Sequence of chain 3.B:
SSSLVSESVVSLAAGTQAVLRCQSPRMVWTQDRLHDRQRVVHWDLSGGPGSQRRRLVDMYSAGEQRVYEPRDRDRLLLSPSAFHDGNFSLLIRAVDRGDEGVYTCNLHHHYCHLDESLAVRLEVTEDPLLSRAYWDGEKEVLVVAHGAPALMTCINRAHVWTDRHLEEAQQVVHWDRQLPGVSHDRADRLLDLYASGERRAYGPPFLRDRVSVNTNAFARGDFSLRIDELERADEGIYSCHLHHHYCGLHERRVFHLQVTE

Binding-site contacts:
Ligand atom C1 contacts residue ASN259 of chain 3.I at 1.4 Å.
Ligand atom O6 contacts residue ASN259 of chain 3.I at 4.5 Å.
Ligand atom C8 contacts residue GLU198 of chain 3.B at 4.1 Å.
Ligand atom C4 contacts residue ASN259 of chain 3.I at 4.1 Å.
Ligand atom O7 contacts residue LYS181 of chain 3.H at 4.1 Å.
Ligand atom O5 contacts residue THR116 of chain 3.H at 4.3 Å.
Ligand atom C5 contacts residue ASN259 of chain 3.I at 3.6 Å.
Ligand atom C3 contacts residue ASN259 of chain 3.I at 3.8 Å.
Ligand atom O5 contacts residue ASN259 of chain 3.I at 2.3 Å (h-bond).
Ligand atom O6 contacts residue THR116 of chain 3.H at 3.5 Å.
Ligand atom C7 contacts residue ASN259 of chain 3.I at 3.1 Å.
Ligand atom C6 contacts residue LYS115 of chain 3.H at 4.3 Å.
Ligand atom N2 contacts residue ASN259 of chain 3.I at 3.0 Å (h-bond).
Ligand atom O6 contacts residue LYS115 of chain 3.H at 3.7 Å.
Ligand atom C8 contacts residue ASN259 of chain 3.I at 4.4 Å.
Ligand atom C4 contacts residue LYS115 of chain 3.H at 4.5 Å.
Ligand atom C2 contacts residue ASN259 of chain 3.I at 2.4 Å.
Ligand atom O7 contacts residue ASN259 of chain 3.I at 2.8 Å (h-bond).

This protein binds this small molecule.
Small molecule (SMILES): CC(=O)N[C@@H]1[C@@H](O)[C@H](O)[C@@H](CO)O[C@H]1O

Sequence of chain 3.H:
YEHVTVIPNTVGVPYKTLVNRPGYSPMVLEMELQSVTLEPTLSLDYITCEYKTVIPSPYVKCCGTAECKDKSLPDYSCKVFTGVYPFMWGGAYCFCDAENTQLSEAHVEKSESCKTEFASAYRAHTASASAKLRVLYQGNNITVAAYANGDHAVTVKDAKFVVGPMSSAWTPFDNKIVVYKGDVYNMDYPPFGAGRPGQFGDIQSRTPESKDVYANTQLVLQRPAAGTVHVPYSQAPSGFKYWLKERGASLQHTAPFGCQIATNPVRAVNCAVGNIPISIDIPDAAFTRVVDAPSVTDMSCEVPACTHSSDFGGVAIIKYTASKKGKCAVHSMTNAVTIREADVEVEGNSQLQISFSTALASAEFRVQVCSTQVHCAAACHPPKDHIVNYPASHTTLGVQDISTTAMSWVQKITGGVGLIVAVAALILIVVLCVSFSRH

Sequence of chain 3.I:
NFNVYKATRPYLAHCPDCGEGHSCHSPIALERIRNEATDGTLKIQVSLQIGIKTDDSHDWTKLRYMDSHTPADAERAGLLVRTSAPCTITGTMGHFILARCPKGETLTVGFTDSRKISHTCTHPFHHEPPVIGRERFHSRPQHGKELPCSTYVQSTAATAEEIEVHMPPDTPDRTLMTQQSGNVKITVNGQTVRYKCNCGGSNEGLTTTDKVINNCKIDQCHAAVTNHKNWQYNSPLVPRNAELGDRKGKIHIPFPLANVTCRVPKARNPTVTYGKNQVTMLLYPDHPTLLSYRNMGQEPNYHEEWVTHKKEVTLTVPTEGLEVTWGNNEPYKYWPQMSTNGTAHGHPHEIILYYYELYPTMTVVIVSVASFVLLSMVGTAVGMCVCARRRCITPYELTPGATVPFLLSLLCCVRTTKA